This protein binds this small molecule.
Small molecule (SMILES): CC(=O)N[C@@H]1[C@@H](O)[C@H](O)[C@@H](CO)O[C@H]1O

Binding-site contacts:
Ligand atom C1 contacts residue ASN231 of chain 3.A at 1.4 Å.
Ligand atom C7 contacts residue ASN231 of chain 3.A at 3.1 Å.
Ligand atom C8 contacts residue ASN231 of chain 3.A at 4.3 Å.
Ligand atom C4 contacts residue ASN231 of chain 3.A at 4.2 Å.
Ligand atom C3 contacts residue ASN231 of chain 3.A at 3.8 Å.
Ligand atom N2 contacts residue ASN231 of chain 3.A at 2.9 Å (h-bond).
Ligand atom O7 contacts residue ASN231 of chain 3.A at 3.0 Å (h-bond).
Ligand atom C5 contacts residue ASN231 of chain 3.A at 3.7 Å.
Ligand atom O5 contacts residue ASN231 of chain 3.A at 2.4 Å (h-bond).
Ligand atom C2 contacts residue ASN231 of chain 3.A at 2.5 Å.

Sequence of chain 3.A:
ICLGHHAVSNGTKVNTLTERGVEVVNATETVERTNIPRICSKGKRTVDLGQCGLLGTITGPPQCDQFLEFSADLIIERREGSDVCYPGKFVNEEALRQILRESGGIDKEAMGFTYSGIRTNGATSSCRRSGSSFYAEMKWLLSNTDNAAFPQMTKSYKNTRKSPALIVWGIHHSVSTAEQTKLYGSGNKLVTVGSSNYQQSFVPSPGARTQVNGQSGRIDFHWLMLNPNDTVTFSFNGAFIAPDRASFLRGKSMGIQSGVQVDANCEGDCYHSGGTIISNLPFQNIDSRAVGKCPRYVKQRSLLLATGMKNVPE